Sequence of chain 1.C:
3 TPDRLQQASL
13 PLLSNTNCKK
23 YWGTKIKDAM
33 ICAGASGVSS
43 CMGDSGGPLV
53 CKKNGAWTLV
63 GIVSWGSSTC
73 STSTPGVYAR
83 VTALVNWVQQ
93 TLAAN

Sequence of chain 1.B:
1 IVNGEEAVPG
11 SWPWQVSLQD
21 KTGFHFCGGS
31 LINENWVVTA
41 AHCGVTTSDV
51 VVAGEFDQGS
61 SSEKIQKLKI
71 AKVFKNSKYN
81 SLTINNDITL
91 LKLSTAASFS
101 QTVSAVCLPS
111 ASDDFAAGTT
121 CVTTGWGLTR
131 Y

Binding-site contacts:
Ligand atom O contacts residue TRP2 of chain 1.D at 2.2 Å.
Ligand atom CD1 contacts residue TRP4 of chain 1.D at 0.3 Å (hydrophobic).
Ligand atom CB contacts residue TRP4 of chain 1.D at 0.9 Å (hydrophobic).
Ligand atom CE1 contacts residue TRP4 of chain 1.D at 0.2 Å (hydrophobic).
Ligand atom O contacts residue GLY68 of chain 1.C at 2.0 Å (h-bond).
Ligand atom CG2 contacts residue PRO3 of chain 1.D at 2.1 Å (hydrophobic).
Ligand atom CZ contacts residue TRP4 of chain 1.D at 0.5 Å (hydrophobic).
Ligand atom C contacts residue PRO3 of chain 1.D at 1.2 Å (hydrophobic).
Ligand atom CB contacts residue SER1 of chain 1.D at 1.3 Å.
Ligand atom CA contacts residue TRP2 of chain 1.D at 0.8 Å (hydrophobic).
Ligand atom N contacts residue TRP4 of chain 1.D at 1.1 Å (h-bond).
Ligand atom O contacts residue TRP2 of chain 1.D at 1.5 Å (h-bond).
Ligand atom CA contacts residue TRP4 of chain 1.D at 1.1 Å (hydrophobic).
Ligand atom N contacts residue TRP2 of chain 1.D at 0.6 Å.
Ligand atom N contacts residue PRO3 of chain 1.D at 0.8 Å.
Ligand atom N contacts residue PRO3 of chain 1.D at 1.7 Å (h-bond).
Ligand atom CA contacts residue SER1 of chain 1.D at 1.6 Å.
Ligand atom OH contacts residue TRP4 of chain 1.D at 1.0 Å.
Ligand atom CA contacts residue PRO3 of chain 1.D at 0.9 Å (hydrophobic).
Ligand atom CA contacts residue TRP2 of chain 1.D at 1.0 Å (hydrophobic).
Ligand atom CB contacts residue TRP2 of chain 1.D at 2.1 Å (hydrophobic).
Ligand atom N contacts residue SER1 of chain 1.D at 2.1 Å (h-bond).
Ligand atom OXT contacts residue TRP4 of chain 1.D at 1.4 Å (h-bond).
Ligand atom N contacts residue TRP2 of chain 1.D at 1.8 Å (h-bond).
Ligand atom CA contacts residue PRO3 of chain 1.D at 1.8 Å (hydrophobic).
Ligand atom O contacts residue SER1 of chain 1.D at 1.2 Å (h-bond).
Ligand atom CG1 contacts residue PRO3 of chain 1.D at 1.2 Å (hydrophobic).
Ligand atom N contacts residue SER1 of chain 1.D at 1.2 Å.
Ligand atom CB contacts residue PRO3 of chain 1.D at 0.9 Å (hydrophobic).
Ligand atom C contacts residue PRO3 of chain 1.D at 2.3 Å (hydrophobic).
Ligand atom C contacts residue TRP4 of chain 1.D at 1.7 Å (hydrophobic).
Ligand atom O contacts residue PRO3 of chain 1.D at 1.3 Å (h-bond).
Ligand atom C contacts residue TRP2 of chain 1.D at 1.1 Å (hydrophobic).
Ligand atom C contacts residue SER1 of chain 1.D at 1.0 Å.
Ligand atom CA contacts residue SER1 of chain 1.D at 1.4 Å.
Ligand atom CG contacts residue SER1 of chain 1.D at 2.3 Å.
Ligand atom CE2 contacts residue TRP4 of chain 1.D at 0.9 Å (hydrophobic).
Ligand atom CD2 contacts residue TRP4 of chain 1.D at 0.7 Å (hydrophobic).
Ligand atom CG contacts residue TRP4 of chain 1.D at 0.4 Å (hydrophobic).
Ligand atom C contacts residue TRP2 of chain 1.D at 2.0 Å (hydrophobic).

The protein below binds the small molecule below.
Small molecule (SMILES): CC(C)[C@H](NC(=O)CNC(=O)[C@@H]1CCCN1C(=O)[C@@H](N)[C@@H](C)O)C(=O)N[C@@H](Cc1ccc(O)cc1)C(=O)O

Sequence of chain 1.D:
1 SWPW